Binding-site contacts:
Ligand atom C4 contacts residue ASN32 of chain 1.A at 4.2 Å.
Ligand atom C7 contacts residue ASN32 of chain 1.A at 3.2 Å.
Ligand atom C2 contacts residue ASN32 of chain 1.A at 2.5 Å.
Ligand atom N2 contacts residue VAL30 of chain 1.A at 3.8 Å.
Ligand atom N2 contacts residue ASN32 of chain 1.A at 3.0 Å (h-bond).
Ligand atom C5 contacts residue ASN32 of chain 1.A at 3.7 Å.
Ligand atom C6 contacts residue ASN32 of chain 1.A at 4.4 Å.
Ligand atom C8 contacts residue VAL30 of chain 1.A at 3.4 Å (hydrophobic).
Ligand atom O7 contacts residue ASN32 of chain 1.A at 3.1 Å (h-bond).
Ligand atom C3 contacts residue ASN32 of chain 1.A at 3.8 Å.
Ligand atom C1 contacts residue ASN32 of chain 1.A at 1.4 Å.
Ligand atom O5 contacts residue PHE161 of chain 1.A at 4.0 Å.
Ligand atom O6 contacts residue PHE161 of chain 1.A at 4.3 Å.
Ligand atom C1 contacts residue VAL30 of chain 1.A at 4.2 Å (hydrophobic).
Ligand atom O5 contacts residue ASN32 of chain 1.A at 2.4 Å (h-bond).
Ligand atom C7 contacts residue VAL30 of chain 1.A at 4.1 Å (hydrophobic).

The protein below binds the small molecule below.
Small molecule (SMILES): CC(=O)N[C@@H]1[C@@H](O)[C@H](O)[C@@H](CO)O[C@H]1O

Sequence of chain 1.A:
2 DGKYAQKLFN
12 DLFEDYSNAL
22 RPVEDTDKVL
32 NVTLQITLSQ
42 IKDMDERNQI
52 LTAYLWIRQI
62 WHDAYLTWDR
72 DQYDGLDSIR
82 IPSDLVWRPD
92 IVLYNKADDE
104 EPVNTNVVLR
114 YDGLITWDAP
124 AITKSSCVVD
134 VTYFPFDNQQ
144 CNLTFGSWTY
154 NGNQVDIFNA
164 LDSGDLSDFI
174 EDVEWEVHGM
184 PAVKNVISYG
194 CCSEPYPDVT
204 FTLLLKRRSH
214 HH